Binding-site contacts:
Ligand atom C11 contacts residue ILE22 of chain 1.A at 4.1 Å (hydrophobic).
Ligand atom C02 contacts residue ARG62 of chain 1.A at 3.5 Å.
Ligand atom C11 contacts residue GOL1 of chain 1.I at 4.3 Å.
Ligand atom N10 contacts residue GOL1 of chain 1.I at 4.3 Å.
Ligand atom C12 contacts residue LEU52 of chain 1.A at 4.1 Å (hydrophobic).
Ligand atom C14 contacts residue PHE33 of chain 1.A at 3.5 Å (hydrophobic).
Ligand atom C13 contacts residue ILE96 of chain 1.A at 4.2 Å (hydrophobic).
Ligand atom O01 contacts residue PHE33 of chain 1.A at 3.3 Å.
Ligand atom C02 contacts residue PHE33 of chain 1.A at 4.2 Å (hydrophobic).
Ligand atom C06 contacts residue LEU59 of chain 1.A at 4.5 Å (hydrophobic).
Ligand atom C13 contacts residue NAP1 of chain 1.D at 3.7 Å.
Ligand atom C08 contacts residue PHE33 of chain 1.A at 4.3 Å (hydrophobic).
Ligand atom O01 contacts residue ARG62 of chain 1.A at 2.6 Å (salt-bridge).
Ligand atom C15 contacts residue PHE33 of chain 1.A at 3.4 Å (hydrophobic).
Ligand atom O03 contacts residue ARG62 of chain 1.A at 3.2 Å (salt-bridge).
Ligand atom C14 contacts residue ILE96 of chain 1.A at 4.1 Å (hydrophobic).
Ligand atom C09 contacts residue GOL1 of chain 1.I at 3.9 Å.
Ligand atom C09 contacts residue GLN30 of chain 1.A at 3.5 Å.
Ligand atom C15 contacts residue LEU59 of chain 1.A at 4.4 Å (hydrophobic).
Ligand atom C08 contacts residue GLN30 of chain 1.A at 3.8 Å.
Ligand atom O03 contacts residue ARG34 of chain 1.A at 3.9 Å.
Ligand atom C06 contacts residue VAL56 of chain 1.A at 3.5 Å (hydrophobic).
Ligand atom C12 contacts residue NAP1 of chain 1.D at 4.4 Å.
Ligand atom C05 contacts residue LEU59 of chain 1.A at 4.1 Å (hydrophobic).
Ligand atom C05 contacts residue VAL56 of chain 1.A at 3.4 Å (hydrophobic).
Ligand atom C16 contacts residue PHE33 of chain 1.A at 3.5 Å (hydrophobic).
Ligand atom C12 contacts residue ILE22 of chain 1.A at 4.1 Å (hydrophobic).
Ligand atom O01 contacts residue ARG34 of chain 1.A at 3.5 Å.
Ligand atom C02 contacts residue ARG34 of chain 1.A at 4.2 Å.
Ligand atom C07 contacts residue GLN30 of chain 1.A at 3.7 Å.
Ligand atom C04 contacts residue LEU59 of chain 1.A at 4.4 Å (hydrophobic).
Ligand atom C09 contacts residue PHE33 of chain 1.A at 4.3 Å (hydrophobic).
Ligand atom C04 contacts residue PHE33 of chain 1.A at 4.3 Å (hydrophobic).
Ligand atom N10 contacts residue PHE33 of chain 1.A at 4.4 Å.

Sequence of chain 1.A:
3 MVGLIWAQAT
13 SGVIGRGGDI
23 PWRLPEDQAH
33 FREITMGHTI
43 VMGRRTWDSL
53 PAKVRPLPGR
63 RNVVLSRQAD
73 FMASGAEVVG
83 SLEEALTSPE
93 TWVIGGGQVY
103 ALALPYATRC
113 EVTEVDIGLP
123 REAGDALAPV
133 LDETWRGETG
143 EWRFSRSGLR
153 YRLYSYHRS

The small molecule below binds the protein below.
Small molecule (SMILES): O=C(O)c1cccc(CN2CCCCC2)c1